This protein binds this small molecule.
Small molecule (SMILES): Nc1ncnc2c1ncn2[C@@H]1O[C@H](CO[P](=O)(O)O[P](=O)(O)NP(=O)(O)O)[C@@H](O)[C@H]1O

Binding-site contacts:
Ligand atom PA contacts residue MG1 of chain 1.P at 3.8 Å.
Ligand atom O3A contacts residue MG1 of chain 1.P at 4.0 Å.
Ligand atom C8 contacts residue ILE51 of chain 1.B at 3.8 Å (hydrophobic).
Ligand atom N1 contacts residue PHE134 of chain 1.B at 2.9 Å (h-bond).
Ligand atom N6 contacts residue ASP132 of chain 1.B at 2.7 Å (salt-bridge).
Ligand atom N3 contacts residue PHE134 of chain 1.B at 4.3 Å.
Ligand atom N7 contacts residue ILE51 of chain 1.B at 4.3 Å.
Ligand atom C4 contacts residue LEU184 of chain 1.B at 3.7 Å (hydrophobic).
Ligand atom N3 contacts residue LEU184 of chain 1.B at 3.8 Å.
Ligand atom C6 contacts residue PHE134 of chain 1.B at 3.7 Å (hydrophobic).
Ligand atom O1A contacts residue MG1 of chain 1.P at 2.8 Å.
Ligand atom O1A contacts residue LYS71 of chain 1.B at 3.9 Å.
Ligand atom C5' contacts residue ILE51 of chain 1.B at 3.9 Å (hydrophobic).
Ligand atom O4' contacts residue ILE51 of chain 1.B at 3.4 Å.
Ligand atom N6 contacts residue ARG133 of chain 1.B at 4.1 Å.
Ligand atom C8 contacts residue MG1 of chain 1.P at 3.8 Å.
Ligand atom N1 contacts residue LEU184 of chain 1.B at 4.2 Å.
Ligand atom N1 contacts residue VAL69 of chain 1.B at 4.1 Å.
Ligand atom N9 contacts residue ILE51 of chain 1.B at 4.1 Å.
Ligand atom N6 contacts residue PHE134 of chain 1.B at 3.4 Å.
Ligand atom C2 contacts residue PHE134 of chain 1.B at 3.4 Å (hydrophobic).
Ligand atom C6 contacts residue LEU184 of chain 1.B at 4.2 Å (hydrophobic).
Ligand atom C6 contacts residue VAL69 of chain 1.B at 3.9 Å (hydrophobic).
Ligand atom C4' contacts residue ILE51 of chain 1.B at 4.2 Å (hydrophobic).
Ligand atom N1 contacts residue ASP132 of chain 1.B at 4.0 Å.
Ligand atom O5' contacts residue MG1 of chain 1.P at 4.2 Å.
Ligand atom O2' contacts residue LEU184 of chain 1.B at 3.5 Å.
Ligand atom C6 contacts residue ASP132 of chain 1.B at 3.8 Å.
Ligand atom N6 contacts residue VAL69 of chain 1.B at 3.4 Å.
Ligand atom O5' contacts residue ILE51 of chain 1.B at 3.4 Å.
Ligand atom N9 contacts residue LEU184 of chain 1.B at 4.2 Å.
Ligand atom N6 contacts residue MET131 of chain 1.B at 3.5 Å.
Ligand atom PG contacts residue ASP197 of chain 1.B at 4.2 Å.
Ligand atom C2 contacts residue LEU184 of chain 1.B at 4.0 Å (hydrophobic).
Ligand atom N1 contacts residue ARG133 of chain 1.B at 3.7 Å.
Ligand atom O2G contacts residue ASP197 of chain 1.B at 2.7 Å (salt-bridge).
Ligand atom N3 contacts residue ILE43 of chain 1.B at 3.9 Å.
Ligand atom N7 contacts residue MG1 of chain 1.P at 4.3 Å.
Ligand atom C5 contacts residue LEU184 of chain 1.B at 3.9 Å (hydrophobic).
Ligand atom C2 contacts residue ILE43 of chain 1.B at 4.1 Å (hydrophobic).

Sequence of chain 1.B:
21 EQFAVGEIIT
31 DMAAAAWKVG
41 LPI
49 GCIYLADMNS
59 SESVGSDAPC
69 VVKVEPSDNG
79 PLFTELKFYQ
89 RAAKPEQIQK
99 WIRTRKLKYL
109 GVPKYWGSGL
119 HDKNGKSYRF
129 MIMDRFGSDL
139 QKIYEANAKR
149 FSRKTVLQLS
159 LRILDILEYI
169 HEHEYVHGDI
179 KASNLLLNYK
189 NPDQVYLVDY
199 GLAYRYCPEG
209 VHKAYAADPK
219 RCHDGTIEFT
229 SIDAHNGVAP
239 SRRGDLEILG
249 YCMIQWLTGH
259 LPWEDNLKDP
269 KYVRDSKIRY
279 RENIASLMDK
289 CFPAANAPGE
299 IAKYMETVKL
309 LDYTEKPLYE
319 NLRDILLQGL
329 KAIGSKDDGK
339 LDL